Binding-site contacts:
Ligand atom O contacts residue ARG236 of chain 1.B at 2.7 Å (salt-bridge).
Ligand atom CB contacts residue VAL172 of chain 1.B at 4.2 Å (hydrophobic).
Ligand atom CA contacts residue GLY208 of chain 1.B at 4.3 Å.
Ligand atom CA contacts residue TYR275 of chain 1.B at 4.4 Å (hydrophobic).
Ligand atom O contacts residue GLY208 of chain 1.B at 3.2 Å (h-bond).
Ligand atom O3 contacts residue TYR275 of chain 1.B at 3.7 Å.
Ligand atom C contacts residue SER235 of chain 1.B at 3.6 Å.
Ligand atom O3 contacts residue SER209 of chain 1.B at 4.0 Å.
Ligand atom O contacts residue SER235 of chain 1.B at 2.5 Å (h-bond).
Ligand atom CB contacts residue TYR275 of chain 1.B at 4.3 Å (hydrophobic).
Ligand atom OXT contacts residue GLY208 of chain 1.B at 3.9 Å.
Ligand atom C contacts residue ARG236 of chain 1.B at 3.3 Å.
Ligand atom C contacts residue GLY208 of chain 1.B at 3.6 Å.
Ligand atom CA contacts residue SER235 of chain 1.B at 4.2 Å.
Ligand atom OXT contacts residue SER209 of chain 1.B at 3.5 Å.
Ligand atom OXT contacts residue ARG236 of chain 1.B at 2.8 Å (salt-bridge).
Ligand atom O3 contacts residue TYR301 of chain 1.B at 3.8 Å.
Ligand atom O3 contacts residue SER235 of chain 1.B at 4.2 Å.
Ligand atom OXT contacts residue VAL172 of chain 1.B at 4.3 Å.
Ligand atom C contacts residue SER209 of chain 1.B at 3.6 Å.
Ligand atom CA contacts residue SER209 of chain 1.B at 4.1 Å.
Ligand atom O3 contacts residue GLY208 of chain 1.B at 4.0 Å.
Ligand atom O contacts residue SER209 of chain 1.B at 3.7 Å.

This small molecule binds to this protein.
Small molecule (SMILES): CC(=O)C(=O)O

Sequence of chain 1.B:
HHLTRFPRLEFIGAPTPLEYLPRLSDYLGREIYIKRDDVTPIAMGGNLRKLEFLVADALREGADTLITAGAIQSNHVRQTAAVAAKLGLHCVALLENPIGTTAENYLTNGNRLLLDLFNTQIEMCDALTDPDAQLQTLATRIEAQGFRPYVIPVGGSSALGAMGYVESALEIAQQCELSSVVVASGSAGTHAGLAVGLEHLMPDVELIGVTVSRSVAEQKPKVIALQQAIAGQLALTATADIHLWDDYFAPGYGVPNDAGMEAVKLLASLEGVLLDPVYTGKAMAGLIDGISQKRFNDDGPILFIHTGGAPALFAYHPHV